A protein and the small-molecule ligand that binds it are described below.
Small molecule (SMILES): CC(=O)N[C@@H]1[C@@H](O)[C@H](O)[C@@H](CO)O[C@H]1O

Sequence of chain 1.A:
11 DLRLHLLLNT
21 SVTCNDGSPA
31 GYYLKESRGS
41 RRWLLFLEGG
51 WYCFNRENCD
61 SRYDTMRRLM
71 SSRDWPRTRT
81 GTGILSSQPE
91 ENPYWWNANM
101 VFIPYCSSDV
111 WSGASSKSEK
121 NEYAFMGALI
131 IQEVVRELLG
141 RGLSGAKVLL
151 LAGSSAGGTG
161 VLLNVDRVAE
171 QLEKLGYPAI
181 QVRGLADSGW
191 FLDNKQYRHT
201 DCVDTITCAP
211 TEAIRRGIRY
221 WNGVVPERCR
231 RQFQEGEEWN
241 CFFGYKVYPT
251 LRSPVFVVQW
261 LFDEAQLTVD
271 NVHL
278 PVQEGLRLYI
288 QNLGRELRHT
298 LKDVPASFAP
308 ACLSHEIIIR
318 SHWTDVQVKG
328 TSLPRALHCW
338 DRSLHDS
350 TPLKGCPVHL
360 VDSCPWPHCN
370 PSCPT

Binding-site contacts:
Ligand atom O7 contacts residue GLU133 of chain 1.A at 4.5 Å.
Ligand atom O5 contacts residue VAL22 of chain 1.A at 3.4 Å.
Ligand atom O7 contacts residue ARG136 of chain 1.A at 4.4 Å.
Ligand atom C1 contacts residue ASN19 of chain 1.A at 1.4 Å.
Ligand atom O6 contacts residue GLN132 of chain 1.A at 3.8 Å.
Ligand atom O6 contacts residue LEU129 of chain 1.A at 4.1 Å.
Ligand atom O5 contacts residue ASN19 of chain 1.A at 2.3 Å (h-bond).
Ligand atom O7 contacts residue ASN19 of chain 1.A at 3.1 Å (h-bond).
Ligand atom C8 contacts residue ASN19 of chain 1.A at 4.4 Å.
Ligand atom C5 contacts residue ASN19 of chain 1.A at 3.6 Å.
Ligand atom C3 contacts residue ASN19 of chain 1.A at 3.8 Å.
Ligand atom C4 contacts residue ASN19 of chain 1.A at 4.2 Å.
Ligand atom C6 contacts residue VAL22 of chain 1.A at 4.0 Å (hydrophobic).
Ligand atom C2 contacts residue ASN19 of chain 1.A at 2.4 Å.
Ligand atom C5 contacts residue VAL22 of chain 1.A at 4.3 Å (hydrophobic).
Ligand atom N2 contacts residue ASN19 of chain 1.A at 2.9 Å (h-bond).
Ligand atom C1 contacts residue VAL22 of chain 1.A at 4.2 Å (hydrophobic).
Ligand atom C6 contacts residue LEU129 of chain 1.A at 4.4 Å (hydrophobic).
Ligand atom C1 contacts residue GLU133 of chain 1.A at 4.4 Å.
Ligand atom O6 contacts residue VAL22 of chain 1.A at 4.0 Å.
Ligand atom C7 contacts residue ASN19 of chain 1.A at 3.2 Å.
Ligand atom O5 contacts residue GLU133 of chain 1.A at 4.2 Å.
Ligand atom C1 contacts residue SER21 of chain 1.A at 4.4 Å.